Sequence of chain 1.F:
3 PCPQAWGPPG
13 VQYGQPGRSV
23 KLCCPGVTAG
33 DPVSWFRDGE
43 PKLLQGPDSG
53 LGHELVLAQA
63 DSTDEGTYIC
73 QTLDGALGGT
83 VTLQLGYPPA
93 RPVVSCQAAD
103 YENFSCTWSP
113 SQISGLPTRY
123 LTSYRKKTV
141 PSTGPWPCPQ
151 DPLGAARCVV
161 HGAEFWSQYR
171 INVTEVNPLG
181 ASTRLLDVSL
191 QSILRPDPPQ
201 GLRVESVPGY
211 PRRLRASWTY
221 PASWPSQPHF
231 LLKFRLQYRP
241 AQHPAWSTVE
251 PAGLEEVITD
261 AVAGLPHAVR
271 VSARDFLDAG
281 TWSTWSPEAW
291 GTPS

Binding-site contacts:
Ligand atom O7 contacts residue LEU185 of chain 1.F at 3.1 Å.
Ligand atom O6 contacts residue SER125 of chain 1.F at 4.1 Å.
Ligand atom N2 contacts residue LEU185 of chain 1.F at 3.8 Å.
Ligand atom C3 contacts residue ASN172 of chain 1.F at 3.5 Å.
Ligand atom C1 contacts residue THR183 of chain 1.F at 3.9 Å.
Ligand atom C7 contacts residue ASN172 of chain 1.F at 4.2 Å.
Ligand atom O7 contacts residue ARG170 of chain 1.F at 4.5 Å.
Ligand atom O7 contacts residue ARG127 of chain 1.F at 3.6 Å.
Ligand atom C4 contacts residue ASN172 of chain 1.F at 3.4 Å.
Ligand atom C6 contacts residue ASN172 of chain 1.F at 3.2 Å.
Ligand atom C1 contacts residue ASN172 of chain 1.F at 1.3 Å.
Ligand atom C5 contacts residue ASN172 of chain 1.F at 2.4 Å.
Ligand atom C2 contacts residue ASN172 of chain 1.F at 2.6 Å.
Ligand atom O6 contacts residue ASN172 of chain 1.F at 3.5 Å (h-bond).
Ligand atom C6 contacts residue THR174 of chain 1.F at 3.5 Å.
Ligand atom C8 contacts residue ARG127 of chain 1.F at 3.5 Å.
Ligand atom O5 contacts residue ASN172 of chain 1.F at 1.0 Å (h-bond).
Ligand atom C5 contacts residue THR183 of chain 1.F at 4.5 Å.
Ligand atom C5 contacts residue THR174 of chain 1.F at 3.7 Å.
Ligand atom C7 contacts residue ARG127 of chain 1.F at 4.3 Å.
Ligand atom C8 contacts residue ASN172 of chain 1.F at 4.0 Å.
Ligand atom C7 contacts residue LEU185 of chain 1.F at 3.6 Å (hydrophobic).
Ligand atom O4 contacts residue THR174 of chain 1.F at 4.5 Å.
Ligand atom C3 contacts residue THR183 of chain 1.F at 4.3 Å.
Ligand atom N2 contacts residue ASN172 of chain 1.F at 3.6 Å.
Ligand atom C8 contacts residue LEU123 of chain 1.F at 3.6 Å (hydrophobic).

A small-molecule ligand and the protein it binds are described below.
Small molecule (SMILES): CC(=O)N[C@H]1[C@H](O[C@H]2[C@H](O)[C@@H](NC(C)=O)CO[C@@H]2CO)O[C@H](CO)[C@@H](O[C@@H]2O[C@H](CO)[C@@H](O)[C@H](O)[C@@H]2O)[C@@H]1O